Binding-site contacts:
Ligand atom C5 contacts residue PHE109 of chain 1.B at 3.5 Å (hydrophobic).
Ligand atom C10 contacts residue ASN105 of chain 1.B at 3.1 Å.
Ligand atom O6 contacts residue ASN105 of chain 1.B at 3.0 Å (h-bond).
Ligand atom C8 contacts residue HIS35 of chain 1.B at 3.4 Å.
Ligand atom C15 contacts residue ASN104 of chain 1.B at 3.7 Å.
Ligand atom O12 contacts residue TRP98 of chain 1.A at 3.1 Å (h-bond).
Ligand atom C2 contacts residue SER100 of chain 1.B at 3.6 Å.
Ligand atom C11 contacts residue ASN105 of chain 1.B at 3.2 Å.
Ligand atom C2 contacts residue GLY107 of chain 1.B at 3.4 Å.
Ligand atom C21 contacts residue TYR34 of chain 1.A at 3.6 Å (hydrophobic).
Ligand atom O9 contacts residue SER100 of chain 1.B at 2.9 Å (h-bond).
Ligand atom C13 contacts residue TRP33 of chain 1.B at 3.5 Å (hydrophobic).
Ligand atom N7 contacts residue SER100 of chain 1.B at 3.4 Å (h-bond).
Ligand atom O6 contacts residue GLY107 of chain 1.B at 2.8 Å (h-bond).
Ligand atom C2 contacts residue TRP108 of chain 1.B at 3.6 Å (hydrophobic).
Ligand atom N3 contacts residue TRP108 of chain 1.B at 3.5 Å (h-bond).
Ligand atom O6 contacts residue SER100 of chain 1.B at 2.9 Å (h-bond).
Ligand atom C4 contacts residue PHE109 of chain 1.B at 3.5 Å (hydrophobic).
Ligand atom O6 contacts residue TYR106 of chain 1.B at 3.7 Å.
Ligand atom C4 contacts residue TRP108 of chain 1.B at 3.5 Å (hydrophobic).
Ligand atom O12 contacts residue ASN105 of chain 1.B at 3.3 Å (h-bond).
Ligand atom N3 contacts residue ASN36 of chain 1.A at 2.9 Å (h-bond).
Ligand atom O9 contacts residue TRP33 of chain 1.B at 3.6 Å.
Ligand atom C10 contacts residue SER100 of chain 1.B at 3.8 Å.
Ligand atom O9 contacts residue HIS35 of chain 1.B at 2.6 Å (h-bond).
Ligand atom C14 contacts residue TRP93 of chain 1.A at 3.8 Å (hydrophobic).
Ligand atom O9 contacts residue GLY99 of chain 1.B at 3.4 Å.
Ligand atom N3 contacts residue GLY107 of chain 1.B at 3.2 Å (h-bond).
Ligand atom O12 contacts residue HIS35 of chain 1.B at 3.5 Å.
Ligand atom C8 contacts residue SER100 of chain 1.B at 3.5 Å.
Ligand atom C14 contacts residue ASN105 of chain 1.B at 3.7 Å.
Ligand atom N7 contacts residue ASN105 of chain 1.B at 3.0 Å (h-bond).
Ligand atom C10 contacts residue ASN104 of chain 1.B at 3.3 Å.
Ligand atom C4 contacts residue ASN36 of chain 1.A at 3.1 Å.
Ligand atom O6 contacts residue TRP108 of chain 1.B at 3.7 Å.
Ligand atom C10 contacts residue TRP33 of chain 1.B at 3.8 Å (hydrophobic).
Ligand atom C8 contacts residue ASN105 of chain 1.B at 3.5 Å.
Ligand atom C1 contacts residue SER100 of chain 1.B at 3.7 Å.
Ligand atom C5 contacts residue TRP98 of chain 1.A at 3.8 Å (hydrophobic).
Ligand atom C5 contacts residue HIS35 of chain 1.B at 3.6 Å.

A small-molecule ligand and the protein it binds are described below.
Small molecule (SMILES): CCCCCCCCCC(=O)CC(=O)N[C@H]1CCNC1=O

Sequence of chain 1.A:
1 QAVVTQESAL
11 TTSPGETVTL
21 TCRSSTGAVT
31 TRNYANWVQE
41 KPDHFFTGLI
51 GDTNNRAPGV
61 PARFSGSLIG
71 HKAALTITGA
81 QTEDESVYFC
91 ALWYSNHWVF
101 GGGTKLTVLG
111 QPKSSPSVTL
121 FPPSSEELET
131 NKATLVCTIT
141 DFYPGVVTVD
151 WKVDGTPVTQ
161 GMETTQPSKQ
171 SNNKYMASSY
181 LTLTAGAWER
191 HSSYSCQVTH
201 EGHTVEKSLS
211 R

Sequence of chain 1.B:
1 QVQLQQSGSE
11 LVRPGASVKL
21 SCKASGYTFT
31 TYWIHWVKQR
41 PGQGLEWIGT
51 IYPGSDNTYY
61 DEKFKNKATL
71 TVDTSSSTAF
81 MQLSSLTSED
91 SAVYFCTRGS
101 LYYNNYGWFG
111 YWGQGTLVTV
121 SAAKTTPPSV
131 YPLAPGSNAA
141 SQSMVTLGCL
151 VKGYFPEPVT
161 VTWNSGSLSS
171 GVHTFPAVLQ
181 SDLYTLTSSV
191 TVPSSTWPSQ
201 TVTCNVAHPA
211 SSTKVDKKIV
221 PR